Sequence of chain 1.A:
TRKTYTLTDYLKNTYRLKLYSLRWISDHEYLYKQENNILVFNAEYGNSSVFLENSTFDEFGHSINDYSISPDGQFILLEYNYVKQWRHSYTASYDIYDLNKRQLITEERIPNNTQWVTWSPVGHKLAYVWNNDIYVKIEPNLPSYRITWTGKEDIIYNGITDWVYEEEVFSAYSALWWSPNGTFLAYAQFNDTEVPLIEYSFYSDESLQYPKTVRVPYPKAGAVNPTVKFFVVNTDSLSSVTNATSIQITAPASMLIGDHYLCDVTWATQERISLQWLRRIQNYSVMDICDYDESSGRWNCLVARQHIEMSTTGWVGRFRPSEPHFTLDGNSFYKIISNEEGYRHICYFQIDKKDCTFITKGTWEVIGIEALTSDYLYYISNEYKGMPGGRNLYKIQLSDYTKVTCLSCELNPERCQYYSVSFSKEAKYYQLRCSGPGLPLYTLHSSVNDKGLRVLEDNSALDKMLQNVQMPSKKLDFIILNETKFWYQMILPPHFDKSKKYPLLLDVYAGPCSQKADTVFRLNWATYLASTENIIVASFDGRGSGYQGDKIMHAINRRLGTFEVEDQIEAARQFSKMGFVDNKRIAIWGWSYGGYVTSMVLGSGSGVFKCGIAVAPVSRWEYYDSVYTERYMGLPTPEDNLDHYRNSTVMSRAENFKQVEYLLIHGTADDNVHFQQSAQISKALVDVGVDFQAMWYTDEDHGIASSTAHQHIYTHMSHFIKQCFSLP

Binding-site contacts:
Ligand atom N2 contacts residue ASN281 of chain 1.A at 2.9 Å (h-bond).
Ligand atom C3 contacts residue ASN281 of chain 1.A at 3.8 Å.
Ligand atom C5 contacts residue TRP187 of chain 1.A at 3.6 Å (hydrophobic).
Ligand atom C7 contacts residue ASN281 of chain 1.A at 3.2 Å.
Ligand atom C8 contacts residue VAL279 of chain 1.A at 3.6 Å (hydrophobic).
Ligand atom C1 contacts residue TRP187 of chain 1.A at 3.8 Å (hydrophobic).
Ligand atom O5 contacts residue TRP187 of chain 1.A at 4.0 Å.
Ligand atom O7 contacts residue ASN281 of chain 1.A at 3.2 Å (h-bond).
Ligand atom O5 contacts residue ASN281 of chain 1.A at 2.4 Å (h-bond).
Ligand atom C1 contacts residue ASN281 of chain 1.A at 1.5 Å.
Ligand atom C5 contacts residue ASN281 of chain 1.A at 3.7 Å.
Ligand atom C6 contacts residue TRP187 of chain 1.A at 4.0 Å (hydrophobic).
Ligand atom C4 contacts residue ASN281 of chain 1.A at 4.3 Å.
Ligand atom C8 contacts residue ASN281 of chain 1.A at 4.3 Å.
Ligand atom C2 contacts residue ASN281 of chain 1.A at 2.5 Å.

This protein binds this small molecule.
Small molecule (SMILES): CC(=O)N[C@@H]1[C@@H](O)[C@H](O)[C@@H](CO)O[C@H]1O